Binding-site contacts:
Ligand atom CA contacts residue ARG18 of chain 44.B at 3.8 Å.
Ligand atom N contacts residue ILE14 of chain 44.B at 3.0 Å (h-bond).
Ligand atom CA contacts residue THR16 of chain 44.B at 3.6 Å.
Ligand atom CG contacts residue ILE14 of chain 44.B at 4.2 Å (hydrophobic).
Ligand atom CB contacts residue ARG18 of chain 44.B at 4.2 Å.
Ligand atom C contacts residue ILE14 of chain 44.B at 3.4 Å (hydrophobic).
Ligand atom CD1 contacts residue ILE14 of chain 44.B at 3.6 Å (hydrophobic).
Ligand atom C contacts residue ILE14 of chain 44.B at 3.6 Å (hydrophobic).
Ligand atom C contacts residue ILE14 of chain 44.B at 4.2 Å (hydrophobic).
Ligand atom CE1 contacts residue ASP12 of chain 44.B at 3.5 Å.
Ligand atom O contacts residue THR16 of chain 44.B at 3.1 Å (h-bond).
Ligand atom O contacts residue ARG18 of chain 44.B at 3.6 Å (salt-bridge).
Ligand atom CA contacts residue ILE14 of chain 44.B at 4.0 Å (hydrophobic).
Ligand atom CB contacts residue THR17 of chain 44.B at 4.0 Å.
Ligand atom C contacts residue THR16 of chain 44.B at 3.7 Å.
Ligand atom CD2 contacts residue VAL32 of chain 44.B at 3.9 Å (hydrophobic).
Ligand atom CB contacts residue ILE14 of chain 44.B at 4.1 Å (hydrophobic).
Ligand atom C contacts residue THR16 of chain 44.B at 4.2 Å.
Ligand atom O contacts residue ILE14 of chain 44.B at 3.5 Å (h-bond).
Ligand atom N contacts residue THR16 of chain 44.B at 2.9 Å (h-bond).
Ligand atom CD2 contacts residue THR17 of chain 44.B at 3.7 Å.
Ligand atom CB contacts residue THR16 of chain 44.B at 4.2 Å.
Ligand atom CD2 contacts residue HIS157 of chain 44.B at 3.7 Å.
Ligand atom CG contacts residue THR16 of chain 44.B at 4.0 Å.
Ligand atom CD1 contacts residue TYR34 of chain 44.B at 3.0 Å (hydrophobic).
Ligand atom N contacts residue ASP12 of chain 44.B at 4.1 Å.
Ligand atom CA contacts residue ASP12 of chain 44.B at 3.7 Å.
Ligand atom O contacts residue ARG18 of chain 44.B at 3.0 Å (salt-bridge).
Ligand atom C contacts residue ARG18 of chain 44.B at 4.1 Å.
Ligand atom CB contacts residue LEU15 of chain 44.B at 4.1 Å (hydrophobic).
Ligand atom CD1 contacts residue ASP12 of chain 44.B at 3.8 Å.
Ligand atom O contacts residue LEU15 of chain 44.B at 3.5 Å.
Ligand atom C contacts residue ARG18 of chain 44.B at 3.8 Å.
Ligand atom O contacts residue THR17 of chain 44.B at 3.8 Å.
Ligand atom CD1 contacts residue THR16 of chain 44.B at 3.1 Å.
Ligand atom N contacts residue ILE14 of chain 44.B at 3.5 Å.
Ligand atom CA contacts residue ILE14 of chain 44.B at 3.3 Å (hydrophobic).
Ligand atom CD2 contacts residue ASP106 of chain 44.B at 4.1 Å.
Ligand atom CG contacts residue THR17 of chain 44.B at 4.3 Å.
Ligand atom O contacts residue ILE14 of chain 44.B at 3.1 Å.

A small-molecule ligand and the protein it binds are described below.
Small molecule (SMILES): CC(C)C[C@H](NC(=O)[C@H](C)NC(=O)CNC(=O)[C@@H](N)Cc1ccccc1)C(=O)N[C@@H](CC(C)C)C(=O)N[C@@H](C)C(=O)O

Sequence of chain 44.B:
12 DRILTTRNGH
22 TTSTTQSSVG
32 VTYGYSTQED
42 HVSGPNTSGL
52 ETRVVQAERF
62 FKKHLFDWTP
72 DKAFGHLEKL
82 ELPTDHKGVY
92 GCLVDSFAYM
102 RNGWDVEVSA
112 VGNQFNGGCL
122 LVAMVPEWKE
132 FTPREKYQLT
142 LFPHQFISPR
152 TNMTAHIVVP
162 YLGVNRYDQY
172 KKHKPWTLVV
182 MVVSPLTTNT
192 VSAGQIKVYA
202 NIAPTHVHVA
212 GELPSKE